Binding-site contacts:
Ligand atom C6 contacts residue ASN775 of chain 1.B at 4.5 Å.
Ligand atom C7 contacts residue ASN775 of chain 1.B at 3.0 Å.
Ligand atom N2 contacts residue ASN775 of chain 1.B at 2.8 Å (h-bond).
Ligand atom C8 contacts residue GLY906 of chain 1.B at 4.3 Å.
Ligand atom O7 contacts residue ASN775 of chain 1.B at 2.9 Å (h-bond).
Ligand atom C1 contacts residue SER777 of chain 1.B at 4.2 Å.
Ligand atom C4 contacts residue ASN775 of chain 1.B at 4.3 Å.
Ligand atom O7 contacts residue GLN778 of chain 1.B at 3.2 Å.
Ligand atom O3 contacts residue GLN778 of chain 1.B at 4.5 Å.
Ligand atom O5 contacts residue ASN775 of chain 1.B at 2.4 Å (h-bond).
Ligand atom C5 contacts residue ASN775 of chain 1.B at 3.7 Å.
Ligand atom C1 contacts residue ASN775 of chain 1.B at 1.4 Å.
Ligand atom O7 contacts residue SER777 of chain 1.B at 3.5 Å (h-bond).
Ligand atom C8 contacts residue GLN778 of chain 1.B at 4.4 Å.
Ligand atom C3 contacts residue ASN775 of chain 1.B at 3.8 Å.
Ligand atom C8 contacts residue ASN902 of chain 1.B at 4.0 Å.
Ligand atom C2 contacts residue SER777 of chain 1.B at 3.8 Å.
Ligand atom O5 contacts residue SER777 of chain 1.B at 4.0 Å.
Ligand atom C7 contacts residue GLN778 of chain 1.B at 3.9 Å.
Ligand atom C7 contacts residue SER777 of chain 1.B at 4.5 Å.
Ligand atom C2 contacts residue ASN775 of chain 1.B at 2.5 Å.
Ligand atom C8 contacts residue ASN775 of chain 1.B at 4.2 Å.
Ligand atom O6 contacts residue ASN775 of chain 1.B at 3.8 Å.

Sequence of chain 1.B:
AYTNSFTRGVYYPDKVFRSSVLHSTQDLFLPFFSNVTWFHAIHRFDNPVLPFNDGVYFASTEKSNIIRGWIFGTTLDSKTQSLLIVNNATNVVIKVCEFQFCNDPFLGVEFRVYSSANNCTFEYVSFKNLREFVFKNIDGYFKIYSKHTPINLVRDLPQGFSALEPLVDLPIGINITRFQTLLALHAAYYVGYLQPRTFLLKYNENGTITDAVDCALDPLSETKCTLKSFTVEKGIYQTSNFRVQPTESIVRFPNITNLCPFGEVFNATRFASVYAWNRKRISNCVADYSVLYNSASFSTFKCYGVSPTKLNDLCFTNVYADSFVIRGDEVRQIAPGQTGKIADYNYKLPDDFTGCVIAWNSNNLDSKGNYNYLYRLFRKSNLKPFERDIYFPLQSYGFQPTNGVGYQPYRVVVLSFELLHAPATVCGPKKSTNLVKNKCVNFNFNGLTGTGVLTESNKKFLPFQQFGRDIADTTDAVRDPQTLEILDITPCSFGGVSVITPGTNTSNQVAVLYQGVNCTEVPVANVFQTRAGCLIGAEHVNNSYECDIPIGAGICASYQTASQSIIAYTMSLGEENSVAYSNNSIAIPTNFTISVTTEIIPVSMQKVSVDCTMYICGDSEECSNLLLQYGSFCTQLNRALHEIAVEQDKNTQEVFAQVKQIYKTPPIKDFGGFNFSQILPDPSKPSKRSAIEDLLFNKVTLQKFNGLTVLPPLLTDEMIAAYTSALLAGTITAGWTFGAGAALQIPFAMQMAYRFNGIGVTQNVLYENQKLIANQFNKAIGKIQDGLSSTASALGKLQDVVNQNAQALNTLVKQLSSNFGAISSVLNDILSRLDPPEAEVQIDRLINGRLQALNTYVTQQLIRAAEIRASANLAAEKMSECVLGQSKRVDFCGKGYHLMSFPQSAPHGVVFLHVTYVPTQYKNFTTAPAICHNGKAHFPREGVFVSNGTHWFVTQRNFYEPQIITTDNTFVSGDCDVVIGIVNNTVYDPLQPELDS

The protein below binds the small molecule below.
Small molecule (SMILES): CC(=O)N[C@H]1[C@H](O[C@H]2[C@H](O)[C@@H](NC(C)=O)CO[C@@H]2CO)O[C@H](CO)[C@@H](O[C@@H]2O[C@H](CO[C@H]3O[C@H](CO)[C@@H](O)[C@H](O)[C@@H]3O)[C@@H](O)[C@H](O[C@H]3O[C@H](CO)[C@@H](O)[C@H](O)[C@@H]3O)[C@@H]2O)[C@@H]1O